This small molecule binds to this protein.
Small molecule (SMILES): CC[C@H](C)[C@H](NC(=O)[C@H](COP(=O)(O)O)NC(=O)CNC(=O)[C@H](C)N)C(=O)N1CCC[C@H]1C(=O)NCC(=O)N[C@@H](CCCN=C(N)N)C(=O)N[C@@H](C)C(=O)N[C@H](C=O)CO

Sequence of chain 2.A:
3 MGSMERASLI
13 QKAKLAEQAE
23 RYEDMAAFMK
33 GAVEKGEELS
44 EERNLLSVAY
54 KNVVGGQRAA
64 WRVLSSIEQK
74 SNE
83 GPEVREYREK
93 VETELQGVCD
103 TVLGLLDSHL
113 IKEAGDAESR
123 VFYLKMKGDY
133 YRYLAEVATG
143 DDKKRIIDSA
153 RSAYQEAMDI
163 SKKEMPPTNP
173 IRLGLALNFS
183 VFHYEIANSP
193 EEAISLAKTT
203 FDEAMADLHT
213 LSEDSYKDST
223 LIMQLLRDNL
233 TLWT

Binding-site contacts:
Ligand atom N contacts residue ASN231 of chain 2.A at 2.8 Å (h-bond).
Ligand atom NE contacts residue ASN55 of chain 2.A at 3.1 Å (h-bond).
Ligand atom P contacts residue ARG61 of chain 2.A at 3.7 Å.
Ligand atom CB contacts residue GLU187 of chain 2.A at 3.2 Å.
Ligand atom CG1 contacts residue ASN180 of chain 2.A at 3.7 Å.
Ligand atom N contacts residue LEU179 of chain 2.A at 3.5 Å.
Ligand atom CG1 contacts residue GLY176 of chain 2.A at 3.7 Å.
Ligand atom CA contacts residue ASN231 of chain 2.A at 3.5 Å.
Ligand atom CA contacts residue ASN180 of chain 2.A at 3.4 Å.
Ligand atom O contacts residue VAL183 of chain 2.A at 3.6 Å.
Ligand atom O1P contacts residue ARG134 of chain 2.A at 2.8 Å (salt-bridge).
Ligand atom C contacts residue ASN55 of chain 2.A at 3.5 Å.
Ligand atom C contacts residue ASN231 of chain 2.A at 3.6 Å.
Ligand atom CB contacts residue ASN55 of chain 2.A at 3.4 Å.
Ligand atom O contacts residue LYS54 of chain 2.A at 3.7 Å.
Ligand atom NH1 contacts residue GLY58 of chain 2.A at 3.6 Å.
Ligand atom O contacts residue ASN231 of chain 2.A at 2.9 Å (h-bond).
Ligand atom O contacts residue VAL51 of chain 2.A at 3.5 Å.
Ligand atom O contacts residue LYS54 of chain 2.A at 3.5 Å.
Ligand atom CD1 contacts residue GLY176 of chain 2.A at 3.6 Å.
Ligand atom CG1 contacts residue LEU179 of chain 2.A at 3.6 Å (hydrophobic).
Ligand atom C contacts residue ASN180 of chain 2.A at 3.6 Å.
Ligand atom C contacts residue GLU19 of chain 2.A at 3.6 Å.
Ligand atom OG contacts residue GLU19 of chain 2.A at 2.5 Å (salt-bridge).
Ligand atom O contacts residue ASN55 of chain 2.A at 2.9 Å (h-bond).
Ligand atom CA contacts residue GLU19 of chain 2.A at 3.6 Å.
Ligand atom CB contacts residue ASN180 of chain 2.A at 3.2 Å.
Ligand atom N contacts residue GLU19 of chain 2.A at 2.8 Å (salt-bridge).
Ligand atom O3P contacts residue TYR135 of chain 2.A at 2.6 Å (h-bond).
Ligand atom CA contacts residue ASN55 of chain 2.A at 3.4 Å.
Ligand atom O contacts residue UHN1 of chain 2.C at 3.5 Å.
Ligand atom O contacts residue VAL51 of chain 2.A at 3.6 Å.
Ligand atom CB contacts residue GLU19 of chain 2.A at 3.2 Å.
Ligand atom CB contacts residue TRP235 of chain 2.A at 3.4 Å (hydrophobic).
Ligand atom O3P contacts residue ARG134 of chain 2.A at 2.9 Å (salt-bridge).
Ligand atom O1P contacts residue ARG61 of chain 2.A at 2.9 Å (salt-bridge).
Ligand atom N contacts residue LEU234 of chain 2.A at 3.4 Å.
Ligand atom N contacts residue ASN180 of chain 2.A at 2.9 Å (h-bond).
Ligand atom O2P contacts residue ARG61 of chain 2.A at 2.9 Å (salt-bridge).
Ligand atom O contacts residue GLU187 of chain 2.A at 3.2 Å (salt-bridge).